Binding-site contacts:
Ligand atom C2 contacts residue BMA3 of chain 1.F at 3.0 Å.
Ligand atom C3 contacts residue BMA3 of chain 1.F at 4.3 Å.
Ligand atom C5 contacts residue BMA3 of chain 1.F at 3.8 Å.
Ligand atom O5 contacts residue BMA3 of chain 1.F at 2.4 Å (h-bond).
Ligand atom C1 contacts residue BMA3 of chain 1.F at 1.9 Å.
Ligand atom O2 contacts residue BMA3 of chain 1.F at 3.2 Å (h-bond).

The protein below binds the small molecule below.
Small molecule (SMILES): OC[C@H]1O[C@@H](O)[C@@H](O)[C@@H](O)[C@@H]1O